Binding-site contacts:
Ligand atom N2 contacts residue ASN167 of chain 1.D at 2.6 Å (h-bond).
Ligand atom C5 contacts residue ASN167 of chain 1.D at 3.7 Å.
Ligand atom C4 contacts residue ASN167 of chain 1.D at 4.3 Å.
Ligand atom N2 contacts residue THR168 of chain 1.D at 3.7 Å.
Ligand atom C8 contacts residue ARG162 of chain 1.D at 4.5 Å.
Ligand atom C8 contacts residue ILE164 of chain 1.D at 3.7 Å (hydrophobic).
Ligand atom C7 contacts residue ASN167 of chain 1.D at 3.7 Å.
Ligand atom N2 contacts residue ILE164 of chain 1.D at 4.3 Å.
Ligand atom C2 contacts residue ASN167 of chain 1.D at 2.4 Å.
Ligand atom C7 contacts residue ILE164 of chain 1.D at 3.7 Å (hydrophobic).
Ligand atom O6 contacts residue ARG278 of chain 3.D at 4.1 Å.
Ligand atom C1 contacts residue ASN167 of chain 1.D at 1.4 Å.
Ligand atom O7 contacts residue ILE164 of chain 1.D at 3.6 Å.
Ligand atom O5 contacts residue ASN167 of chain 1.D at 2.5 Å (h-bond).
Ligand atom C3 contacts residue ASN167 of chain 1.D at 3.7 Å.
Ligand atom C8 contacts residue VAL144 of chain 1.D at 3.5 Å (hydrophobic).
Ligand atom C8 contacts residue ASN167 of chain 1.D at 4.0 Å.
Ligand atom C2 contacts residue THR168 of chain 1.D at 3.9 Å.

This protein binds this small molecule.
Small molecule (SMILES): CC(=O)N[C@H]1[C@H](O[C@H]2[C@H](O)[C@@H](NC(C)=O)CO[C@@H]2CO)O[C@H](CO)[C@@H](O[C@@H]2O[C@H](CO[C@H]3O[C@H](CO)[C@@H](O)[C@H](O)[C@@H]3O)[C@@H](O)[C@H](O)[C@@H]2O)[C@@H]1O

Sequence of chain 3.D:
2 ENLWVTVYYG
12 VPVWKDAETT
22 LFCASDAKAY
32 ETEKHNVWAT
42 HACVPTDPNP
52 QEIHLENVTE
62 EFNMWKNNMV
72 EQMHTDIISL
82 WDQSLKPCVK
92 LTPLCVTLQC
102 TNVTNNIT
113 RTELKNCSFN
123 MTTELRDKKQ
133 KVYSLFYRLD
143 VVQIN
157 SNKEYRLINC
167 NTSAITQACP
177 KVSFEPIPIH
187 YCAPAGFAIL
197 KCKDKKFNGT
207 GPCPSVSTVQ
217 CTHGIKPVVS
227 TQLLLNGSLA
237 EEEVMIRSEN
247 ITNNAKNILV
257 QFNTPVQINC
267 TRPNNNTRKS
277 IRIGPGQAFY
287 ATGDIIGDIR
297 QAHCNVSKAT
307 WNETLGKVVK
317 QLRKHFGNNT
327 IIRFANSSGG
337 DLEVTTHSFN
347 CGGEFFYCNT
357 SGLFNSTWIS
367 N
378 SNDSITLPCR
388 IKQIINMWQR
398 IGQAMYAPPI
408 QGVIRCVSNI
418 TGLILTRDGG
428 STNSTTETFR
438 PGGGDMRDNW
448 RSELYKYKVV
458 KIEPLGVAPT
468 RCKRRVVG

Sequence of chain 1.D:
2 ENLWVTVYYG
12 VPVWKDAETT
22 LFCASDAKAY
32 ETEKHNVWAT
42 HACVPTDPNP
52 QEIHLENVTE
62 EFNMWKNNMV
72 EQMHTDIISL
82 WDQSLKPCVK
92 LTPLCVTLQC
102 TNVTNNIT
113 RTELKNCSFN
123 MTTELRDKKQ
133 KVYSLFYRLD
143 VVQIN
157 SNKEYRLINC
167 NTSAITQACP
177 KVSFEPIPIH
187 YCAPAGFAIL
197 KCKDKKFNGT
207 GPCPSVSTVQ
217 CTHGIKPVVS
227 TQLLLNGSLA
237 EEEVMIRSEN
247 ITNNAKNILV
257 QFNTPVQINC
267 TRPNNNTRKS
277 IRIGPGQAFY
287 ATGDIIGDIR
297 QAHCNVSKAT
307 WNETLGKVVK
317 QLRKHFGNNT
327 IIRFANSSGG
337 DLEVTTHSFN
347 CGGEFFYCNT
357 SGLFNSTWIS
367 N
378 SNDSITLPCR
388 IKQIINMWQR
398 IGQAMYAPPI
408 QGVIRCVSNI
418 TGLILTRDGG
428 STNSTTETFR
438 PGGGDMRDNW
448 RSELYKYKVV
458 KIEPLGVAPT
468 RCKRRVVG